Binding-site contacts:
Ligand atom C09 contacts residue PHE92 of chain 1.B at 3.4 Å (hydrophobic).
Ligand atom O23 contacts residue ILE174 of chain 1.B at 3.6 Å.
Ligand atom C18 contacts residue ILE136 of chain 1.B at 3.8 Å (hydrophobic).
Ligand atom O10 contacts residue ILE173 of chain 1.B at 3.6 Å.
Ligand atom N01 contacts residue HIS259 of chain 1.B at 3.8 Å.
Ligand atom C06 contacts residue ILE173 of chain 1.B at 3.6 Å (hydrophobic).
Ligand atom C19 contacts residue LEU140 of chain 1.B at 3.6 Å (hydrophobic).
Ligand atom C09 contacts residue CYS95 of chain 1.B at 3.5 Å (hydrophobic).
Ligand atom C14 contacts residue LEU279 of chain 1.B at 3.6 Å (hydrophobic).
Ligand atom O10 contacts residue PHE92 of chain 1.B at 3.5 Å.
Ligand atom C06 contacts residue CYS95 of chain 1.B at 3.8 Å (hydrophobic).
Ligand atom O10 contacts residue PHE170 of chain 1.B at 3.9 Å.
Ligand atom O24 contacts residue TYR283 of chain 1.B at 3.0 Å (h-bond).
Ligand atom C02 contacts residue HIS259 of chain 1.B at 3.8 Å.
Ligand atom O25 contacts residue TYR283 of chain 1.B at 2.5 Å (h-bond).
Ligand atom C17 contacts residue THR99 of chain 1.B at 3.8 Å.
Ligand atom C17 contacts residue ILE136 of chain 1.B at 3.7 Å (hydrophobic).
Ligand atom C11 contacts residue VAL91 of chain 1.B at 3.8 Å (hydrophobic).
Ligand atom O26 contacts residue THR98 of chain 1.B at 3.5 Å.
Ligand atom O24 contacts residue HIS259 of chain 1.B at 2.9 Å (h-bond).
Ligand atom C04 contacts residue CYS95 of chain 1.B at 3.5 Å (hydrophobic).
Ligand atom C27 contacts residue LEU149 of chain 1.B at 3.8 Å (hydrophobic).
Ligand atom C13 contacts residue MET263 of chain 1.B at 3.6 Å (hydrophobic).
Ligand atom C09 contacts residue ILE173 of chain 1.B at 3.8 Å (hydrophobic).
Ligand atom O22 contacts residue PHE137 of chain 1.B at 2.9 Å.
Ligand atom O22 contacts residue HIS259 of chain 1.B at 3.6 Å.
Ligand atom C14 contacts residue TYR283 of chain 1.B at 3.0 Å (hydrophobic).
Ligand atom C07 contacts residue ILE173 of chain 1.B at 3.6 Å (hydrophobic).
Ligand atom C12 contacts residue GLN96 of chain 1.B at 3.6 Å.
Ligand atom O26 contacts residue LEU140 of chain 1.B at 3.8 Å.
Ligand atom O24 contacts residue HIS133 of chain 1.B at 3.3 Å (h-bond).
Ligand atom O23 contacts residue LYS177 of chain 1.B at 3.5 Å.
Ligand atom C02 contacts residue THR99 of chain 1.B at 3.5 Å.
Ligand atom C05 contacts residue ILE173 of chain 1.B at 3.7 Å (hydrophobic).
Ligand atom C08 contacts residue ILE173 of chain 1.B at 3.6 Å (hydrophobic).
Ligand atom O25 contacts residue LEU279 of chain 1.B at 3.1 Å.
Ligand atom C11 contacts residue PHE170 of chain 1.B at 3.4 Å (hydrophobic).
Ligand atom C18 contacts residue LEU140 of chain 1.B at 3.8 Å (hydrophobic).
Ligand atom C14 contacts residue HIS259 of chain 1.B at 3.5 Å.
Ligand atom C27 contacts residue THR98 of chain 1.B at 3.5 Å.

Sequence of chain 1.B:
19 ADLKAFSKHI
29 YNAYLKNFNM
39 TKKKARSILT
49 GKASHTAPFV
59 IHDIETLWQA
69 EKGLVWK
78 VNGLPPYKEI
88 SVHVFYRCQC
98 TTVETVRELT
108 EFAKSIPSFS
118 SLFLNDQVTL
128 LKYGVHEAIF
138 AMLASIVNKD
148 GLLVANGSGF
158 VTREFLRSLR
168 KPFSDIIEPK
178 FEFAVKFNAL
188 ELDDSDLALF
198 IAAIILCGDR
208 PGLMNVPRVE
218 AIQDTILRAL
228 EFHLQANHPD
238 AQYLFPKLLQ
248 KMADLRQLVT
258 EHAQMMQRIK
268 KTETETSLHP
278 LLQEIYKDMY

This small molecule binds to this protein.
Small molecule (SMILES): COc1ccc(S(=O)(=O)n2cc(CCC(=O)O)c3cc(OC)ccc32)cc1